Sequence of chain 1.D:
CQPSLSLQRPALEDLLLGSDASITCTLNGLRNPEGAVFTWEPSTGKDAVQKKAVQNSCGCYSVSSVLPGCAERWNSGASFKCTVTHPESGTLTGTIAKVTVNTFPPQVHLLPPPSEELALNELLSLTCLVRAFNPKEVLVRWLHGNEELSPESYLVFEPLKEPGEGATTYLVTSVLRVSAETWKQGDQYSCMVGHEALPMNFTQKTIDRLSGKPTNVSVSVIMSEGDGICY

The small molecule below binds the protein below.
Small molecule (SMILES): CC(=O)N[C@@H]1[C@@H](O)[C@H](O)[C@@H](CO)O[C@H]1O

Sequence of chain 1.C:
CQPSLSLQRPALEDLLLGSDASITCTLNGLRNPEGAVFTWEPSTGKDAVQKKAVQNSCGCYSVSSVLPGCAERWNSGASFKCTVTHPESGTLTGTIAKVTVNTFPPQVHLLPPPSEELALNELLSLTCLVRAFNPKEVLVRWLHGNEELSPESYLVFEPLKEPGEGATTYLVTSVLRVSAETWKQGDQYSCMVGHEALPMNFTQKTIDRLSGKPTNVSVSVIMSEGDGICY

Sequence of chain 1.F:
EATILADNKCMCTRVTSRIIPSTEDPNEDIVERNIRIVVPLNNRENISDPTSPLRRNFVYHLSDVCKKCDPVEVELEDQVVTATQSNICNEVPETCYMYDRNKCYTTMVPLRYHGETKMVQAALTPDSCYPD

Binding-site contacts:
Ligand atom C4 contacts residue ASN340 of chain 1.D at 3.1 Å.
Ligand atom C6 contacts residue ASN340 of chain 1.D at 3.0 Å.
Ligand atom C1 contacts residue ASN340 of chain 1.C at 1.4 Å.
Ligand atom O4 contacts residue NAG1 of chain 1.N at 4.3 Å.
Ligand atom C5 contacts residue ASN340 of chain 1.C at 3.7 Å.
Ligand atom C6 contacts residue ASN340 of chain 1.C at 4.2 Å.
Ligand atom C7 contacts residue ASN340 of chain 1.C at 3.1 Å.
Ligand atom C5 contacts residue ASN340 of chain 1.D at 3.1 Å.
Ligand atom C1 contacts residue ASN340 of chain 1.D at 3.6 Å.
Ligand atom O4 contacts residue ASN340 of chain 1.D at 4.2 Å.
Ligand atom O5 contacts residue ASN340 of chain 1.D at 2.7 Å (h-bond).
Ligand atom C2 contacts residue ASN340 of chain 1.C at 2.5 Å.
Ligand atom C8 contacts residue ASN340 of chain 1.C at 4.3 Å.
Ligand atom C3 contacts residue ASN340 of chain 1.C at 3.8 Å.
Ligand atom O5 contacts residue ASN340 of chain 1.C at 2.4 Å (h-bond).
Ligand atom O6 contacts residue THR339 of chain 1.D at 3.3 Å.
Ligand atom C4 contacts residue NAG1 of chain 1.N at 3.8 Å.
Ligand atom C8 contacts residue GLU34 of chain 1.F at 4.1 Å.
Ligand atom C3 contacts residue ASN340 of chain 1.D at 4.0 Å.
Ligand atom C6 contacts residue THR339 of chain 1.D at 3.6 Å.
Ligand atom C4 contacts residue ASN340 of chain 1.C at 4.2 Å.
Ligand atom N2 contacts residue ASN340 of chain 1.C at 2.9 Å (h-bond).
Ligand atom O4 contacts residue GLU26 of chain 1.F at 4.3 Å.
Ligand atom O7 contacts residue ASN340 of chain 1.C at 3.0 Å (h-bond).
Ligand atom O6 contacts residue ASN340 of chain 1.D at 3.0 Å (h-bond).
Ligand atom O6 contacts residue NAG1 of chain 1.N at 3.4 Å.
Ligand atom C2 contacts residue ASN340 of chain 1.D at 3.6 Å.
Ligand atom O3 contacts residue NAG1 of chain 1.N at 3.9 Å.